Binding-site contacts:
Ligand atom C06 contacts residue SER119 of chain 1.A at 3.6 Å.
Ligand atom O02 contacts residue TYR38 of chain 1.A at 2.8 Å (h-bond).
Ligand atom C03 contacts residue TYR38 of chain 1.A at 3.5 Å (hydrophobic).
Ligand atom O03 contacts residue HIS149 of chain 1.A at 2.5 Å (h-bond).
Ligand atom C30 contacts residue TYR38 of chain 1.A at 3.6 Å (hydrophobic).
Ligand atom C29 contacts residue LEU71 of chain 1.A at 3.6 Å (hydrophobic).
Ligand atom C26 contacts residue PHE266 of chain 1.A at 3.8 Å (hydrophobic).
Ligand atom C01 contacts residue SER81 of chain 1.A at 3.6 Å.
Ligand atom C09 contacts residue TRP130 of chain 1.A at 3.5 Å (hydrophobic).
Ligand atom O01 contacts residue SER81 of chain 1.A at 2.7 Å (h-bond).
Ligand atom C21 contacts residue HIS241 of chain 1.A at 3.5 Å.
Ligand atom O01 contacts residue ARG118 of chain 1.A at 2.7 Å (salt-bridge).
Ligand atom C12 contacts residue VAL144 of chain 1.A at 3.7 Å (hydrophobic).
Ligand atom C18 contacts residue VAL78 of chain 1.A at 3.7 Å (hydrophobic).
Ligand atom O02 contacts residue SER119 of chain 1.A at 3.5 Å.
Ligand atom C04 contacts residue CYS132 of chain 1.A at 3.5 Å (hydrophobic).
Ligand atom C05 contacts residue SER119 of chain 1.A at 3.9 Å.
Ligand atom C03 contacts residue SER122 of chain 1.A at 3.8 Å.
Ligand atom O04 contacts residue TYR80 of chain 1.A at 3.3 Å.
Ligand atom C31 contacts residue TYR38 of chain 1.A at 3.7 Å (hydrophobic).
Ligand atom C01 contacts residue ARG118 of chain 1.A at 3.8 Å.
Ligand atom O03 contacts residue HIS241 of chain 1.A at 2.8 Å (h-bond).
Ligand atom C23 contacts residue VAL78 of chain 1.A at 3.8 Å (hydrophobic).
Ligand atom C28 contacts residue VAL78 of chain 1.A at 3.6 Å (hydrophobic).
Ligand atom C03 contacts residue CYS132 of chain 1.A at 3.9 Å (hydrophobic).
Ligand atom C27 contacts residue HIS149 of chain 1.A at 3.7 Å.
Ligand atom C31 contacts residue TYR42 of chain 1.A at 3.7 Å (hydrophobic).
Ligand atom C10 contacts residue SER81 of chain 1.A at 3.5 Å.
Ligand atom S22 contacts residue HIS149 of chain 1.A at 3.7 Å.
Ligand atom O04 contacts residue PHE45 of chain 1.A at 3.6 Å.
Ligand atom C10 contacts residue LEU77 of chain 1.A at 3.8 Å (hydrophobic).
Ligand atom C07 contacts residue SER119 of chain 1.A at 3.6 Å.
Ligand atom C30 contacts residue ARG118 of chain 1.A at 3.6 Å.
Ligand atom C02 contacts residue TYR38 of chain 1.A at 3.8 Å (hydrophobic).
Ligand atom C26 contacts residue HIS241 of chain 1.A at 3.7 Å.
Ligand atom C24 contacts residue HIS149 of chain 1.A at 3.6 Å.
Ligand atom C24 contacts residue HIS241 of chain 1.A at 3.7 Å.
Ligand atom O02 contacts residue SER122 of chain 1.A at 2.9 Å (h-bond).
Ligand atom C04 contacts residue SER122 of chain 1.A at 3.7 Å.
Ligand atom C21 contacts residue HIS149 of chain 1.A at 3.6 Å.

The small molecule below binds the protein below.
Small molecule (SMILES): CCC(O)(CC)CS[C@@H](C)C1=CC[C@H]2/C(=C/C=C3C[C@@H](O)C(=CCO)[C@H](O)C3)CCC[C@]12C

Sequence of chain 1.A:
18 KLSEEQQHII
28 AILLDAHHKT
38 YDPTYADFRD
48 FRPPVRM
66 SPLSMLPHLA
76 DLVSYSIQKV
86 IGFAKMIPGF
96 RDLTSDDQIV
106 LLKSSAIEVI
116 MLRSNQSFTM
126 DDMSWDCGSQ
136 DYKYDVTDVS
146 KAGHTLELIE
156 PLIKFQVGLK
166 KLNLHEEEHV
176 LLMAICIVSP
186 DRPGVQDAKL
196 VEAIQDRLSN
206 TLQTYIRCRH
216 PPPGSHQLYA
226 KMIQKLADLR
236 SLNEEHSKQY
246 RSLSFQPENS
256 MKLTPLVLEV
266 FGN